Binding-site contacts:
Ligand atom C7 contacts residue TPP1 of chain 1.AB at 3.7 Å.
Ligand atom O11 contacts residue SER26 of chain 1.L at 2.7 Å (h-bond).
Ligand atom O12 contacts residue GLY25 of chain 1.L at 3.7 Å.
Ligand atom O8 contacts residue TPP1 of chain 1.AB at 2.8 Å (h-bond).
Ligand atom C4 contacts residue THR377 of chain 1.K at 3.5 Å.
Ligand atom C1 contacts residue HIS281 of chain 1.K at 3.6 Å.
Ligand atom O8 contacts residue LEU110 of chain 1.L at 3.5 Å.
Ligand atom C5 contacts residue ALA460 of chain 1.K at 4.3 Å (hydrophobic).
Ligand atom C5 contacts residue HIS281 of chain 1.K at 4.0 Å.
Ligand atom C7 contacts residue SER26 of chain 1.L at 4.4 Å.
Ligand atom C4 contacts residue PHE397 of chain 1.K at 4.0 Å (hydrophobic).
Ligand atom C2 contacts residue HIS281 of chain 1.K at 4.3 Å.
Ligand atom C3 contacts residue THR377 of chain 1.K at 3.8 Å.
Ligand atom O8 contacts residue HIS70 of chain 1.L at 2.8 Å (h-bond).
Ligand atom C5 contacts residue TPP1 of chain 1.AB at 4.2 Å.
Ligand atom O11 contacts residue LEU110 of chain 1.L at 3.4 Å.
Ligand atom C7 contacts residue HIS281 of chain 1.K at 4.0 Å.
Ligand atom C7 contacts residue HIS70 of chain 1.L at 3.7 Å.
Ligand atom C6 contacts residue PHE464 of chain 1.K at 4.2 Å (hydrophobic).
Ligand atom C6 contacts residue TPP1 of chain 1.AB at 3.9 Å.
Ligand atom C10 contacts residue SER26 of chain 1.L at 3.2 Å.
Ligand atom C1 contacts residue TPP1 of chain 1.AB at 3.6 Å.
Ligand atom C10 contacts residue LEU110 of chain 1.L at 3.6 Å (hydrophobic).
Ligand atom C10 contacts residue HIS281 of chain 1.K at 4.1 Å.
Ligand atom O8 contacts residue GLY401 of chain 1.K at 3.9 Å.
Ligand atom O11 contacts residue HIS281 of chain 1.K at 3.2 Å.
Ligand atom C3 contacts residue PHE397 of chain 1.K at 3.8 Å (hydrophobic).
Ligand atom O12 contacts residue HIS70 of chain 1.L at 3.8 Å.
Ligand atom O11 contacts residue PHE464 of chain 1.K at 3.6 Å.
Ligand atom C10 contacts residue HIS70 of chain 1.L at 4.0 Å.
Ligand atom O12 contacts residue LEU461 of chain 1.K at 3.5 Å.
Ligand atom C3 contacts residue GLY401 of chain 1.K at 4.2 Å.
Ligand atom C2 contacts residue GLY401 of chain 1.K at 3.6 Å.
Ligand atom C5 contacts residue THR377 of chain 1.K at 3.9 Å.
Ligand atom O12 contacts residue SER26 of chain 1.L at 2.8 Å (h-bond).
Ligand atom C2 contacts residue TPP1 of chain 1.AB at 4.0 Å.
Ligand atom O12 contacts residue TPP1 of chain 1.AB at 3.2 Å.
Ligand atom C10 contacts residue TPP1 of chain 1.AB at 3.7 Å.
Ligand atom C6 contacts residue HIS281 of chain 1.K at 3.4 Å.
Ligand atom C7 contacts residue LEU110 of chain 1.L at 3.4 Å (hydrophobic).

The protein below binds the small molecule below.
Small molecule (SMILES): O=C(O)[C@H](O)c1ccccc1

Sequence of chain 1.L:
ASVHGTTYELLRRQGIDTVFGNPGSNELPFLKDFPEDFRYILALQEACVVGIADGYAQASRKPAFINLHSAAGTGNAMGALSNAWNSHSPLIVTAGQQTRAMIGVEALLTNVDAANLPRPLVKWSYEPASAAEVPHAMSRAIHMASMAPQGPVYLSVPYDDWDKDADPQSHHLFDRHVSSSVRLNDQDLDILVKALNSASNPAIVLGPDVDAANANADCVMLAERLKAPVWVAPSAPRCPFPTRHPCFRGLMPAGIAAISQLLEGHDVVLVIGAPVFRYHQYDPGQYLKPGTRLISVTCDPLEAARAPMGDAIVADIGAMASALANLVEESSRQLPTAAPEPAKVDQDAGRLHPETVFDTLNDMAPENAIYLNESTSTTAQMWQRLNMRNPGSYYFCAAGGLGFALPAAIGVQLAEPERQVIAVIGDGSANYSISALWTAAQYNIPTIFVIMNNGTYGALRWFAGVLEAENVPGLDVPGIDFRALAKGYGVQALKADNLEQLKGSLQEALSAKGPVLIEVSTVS

Sequence of chain 1.K:
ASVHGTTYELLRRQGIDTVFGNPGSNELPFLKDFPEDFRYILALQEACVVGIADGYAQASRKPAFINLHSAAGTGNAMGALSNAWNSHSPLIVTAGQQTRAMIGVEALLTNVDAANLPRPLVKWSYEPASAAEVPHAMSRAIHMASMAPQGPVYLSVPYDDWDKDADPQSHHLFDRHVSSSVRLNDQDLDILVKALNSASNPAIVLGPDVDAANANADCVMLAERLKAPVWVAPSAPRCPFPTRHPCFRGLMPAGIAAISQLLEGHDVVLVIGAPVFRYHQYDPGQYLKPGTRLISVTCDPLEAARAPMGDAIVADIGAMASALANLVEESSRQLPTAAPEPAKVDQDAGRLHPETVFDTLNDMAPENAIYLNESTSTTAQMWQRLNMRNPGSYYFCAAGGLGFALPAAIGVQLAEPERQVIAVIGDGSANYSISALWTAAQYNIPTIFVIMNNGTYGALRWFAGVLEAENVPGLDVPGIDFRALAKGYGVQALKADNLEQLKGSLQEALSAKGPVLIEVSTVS